Binding-site contacts:
Ligand atom C7 contacts residue LEU157 of chain 1.A at 3.5 Å (hydrophobic).
Ligand atom C4 contacts residue PRO105 of chain 1.A at 3.5 Å (hydrophobic).
Ligand atom C7 contacts residue VAL104 of chain 1.A at 3.9 Å (hydrophobic).
Ligand atom C9 contacts residue LEU157 of chain 1.A at 3.6 Å (hydrophobic).
Ligand atom C1 contacts residue ARG110 of chain 1.A at 3.8 Å.
Ligand atom C16 contacts residue CYS168 of chain 1.A at 3.9 Å (hydrophobic).
Ligand atom F1 contacts residue VAL39 of chain 1.A at 3.6 Å.
Ligand atom C9 contacts residue ALA52 of chain 1.A at 3.6 Å (hydrophobic).
Ligand atom C8 contacts residue LEU157 of chain 1.A at 3.5 Å (hydrophobic).
Ligand atom F contacts residue VAL39 of chain 1.A at 3.4 Å.
Ligand atom N2 contacts residue LEU157 of chain 1.A at 3.6 Å.
Ligand atom C22 contacts residue TYR103 of chain 1.A at 3.9 Å (hydrophobic).
Ligand atom C10 contacts residue ALA52 of chain 1.A at 3.6 Å (hydrophobic).
Ligand atom C5 contacts residue TYR103 of chain 1.A at 3.6 Å (hydrophobic).
Ligand atom C19 contacts residue VAL39 of chain 1.A at 3.7 Å (hydrophobic).
Ligand atom F contacts residue PHE36 of chain 1.A at 3.5 Å.
Ligand atom C6 contacts residue VAL104 of chain 1.A at 3.2 Å (hydrophobic).
Ligand atom C11 contacts residue LEU101 of chain 1.A at 3.8 Å (hydrophobic).
Ligand atom C6 contacts residue PRO105 of chain 1.A at 3.9 Å (hydrophobic).
Ligand atom N3 contacts residue TYR103 of chain 1.A at 3.9 Å.
Ligand atom N3 contacts residue ASP102 of chain 1.A at 3.1 Å (salt-bridge).
Ligand atom F1 contacts residue LYS54 of chain 1.A at 3.7 Å.
Ligand atom C21 contacts residue TYR103 of chain 1.A at 3.9 Å (hydrophobic).
Ligand atom C4 contacts residue ARG110 of chain 1.A at 3.6 Å.
Ligand atom N3 contacts residue VAL104 of chain 1.A at 3.9 Å.
Ligand atom C3 contacts residue ARG110 of chain 1.A at 3.7 Å.
Ligand atom C18 contacts residue ASP169 of chain 1.A at 3.4 Å.
Ligand atom N3 contacts residue LEU157 of chain 1.A at 3.4 Å.
Ligand atom N1 contacts residue VAL104 of chain 1.A at 2.8 Å (h-bond).
Ligand atom C14 contacts residue LEU157 of chain 1.A at 3.8 Å (hydrophobic).
Ligand atom N3 contacts residue ALA52 of chain 1.A at 3.7 Å.
Ligand atom F contacts residue LYS54 of chain 1.A at 3.3 Å.
Ligand atom C17 contacts residue ASP169 of chain 1.A at 3.5 Å.
Ligand atom C16 contacts residue ASP169 of chain 1.A at 3.9 Å.
Ligand atom C10 contacts residue LEU101 of chain 1.A at 3.9 Å (hydrophobic).
Ligand atom N2 contacts residue VAL104 of chain 1.A at 3.4 Å (h-bond).
Ligand atom C5 contacts residue PRO105 of chain 1.A at 3.8 Å (hydrophobic).
Ligand atom C20 contacts residue VAL39 of chain 1.A at 3.8 Å (hydrophobic).
Ligand atom C17 contacts residue ASN155 of chain 1.A at 3.8 Å.
Ligand atom O1 contacts residue LEU157 of chain 1.A at 3.8 Å.

Sequence of chain 1.A:
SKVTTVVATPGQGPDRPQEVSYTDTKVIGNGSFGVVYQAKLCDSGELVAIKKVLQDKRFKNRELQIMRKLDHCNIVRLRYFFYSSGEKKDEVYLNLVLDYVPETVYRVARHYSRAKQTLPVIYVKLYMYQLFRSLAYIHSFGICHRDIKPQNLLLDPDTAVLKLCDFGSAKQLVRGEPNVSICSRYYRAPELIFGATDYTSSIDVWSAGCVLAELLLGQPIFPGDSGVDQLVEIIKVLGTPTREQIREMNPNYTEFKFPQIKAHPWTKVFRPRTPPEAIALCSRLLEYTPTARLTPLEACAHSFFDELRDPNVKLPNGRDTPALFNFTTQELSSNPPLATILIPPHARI

This small molecule binds to this protein.
Small molecule (SMILES): COCCN1CCC(CNC(=O)c2n[nH]c3ccc(-c4cccc(F)c4F)cc23)CC1